A small-molecule ligand and the protein it binds are described below.
Small molecule (SMILES): CC(=O)N[C@@H]1[C@@H](O)[C@H](O)[C@@H](CO)O[C@H]1O

Binding-site contacts:
Ligand atom C8 contacts residue CYS278 of chain 1.K at 4.3 Å (hydrophobic).
Ligand atom C7 contacts residue ASN290 of chain 1.K at 3.6 Å.
Ligand atom O6 contacts residue ASN290 of chain 1.K at 4.0 Å.
Ligand atom C5 contacts residue ASN290 of chain 1.K at 3.6 Å.
Ligand atom C3 contacts residue ASN290 of chain 1.K at 3.8 Å.
Ligand atom C2 contacts residue ASN290 of chain 1.K at 2.5 Å.
Ligand atom C8 contacts residue ASN42 of chain 1.K at 4.4 Å.
Ligand atom O5 contacts residue ASN290 of chain 1.K at 2.3 Å (h-bond).
Ligand atom N2 contacts residue ASN290 of chain 1.K at 3.0 Å (h-bond).
Ligand atom C4 contacts residue ASN290 of chain 1.K at 4.3 Å.
Ligand atom O7 contacts residue ASN290 of chain 1.K at 3.8 Å.
Ligand atom C1 contacts residue ASN290 of chain 1.K at 1.4 Å.

Sequence of chain 1.K:
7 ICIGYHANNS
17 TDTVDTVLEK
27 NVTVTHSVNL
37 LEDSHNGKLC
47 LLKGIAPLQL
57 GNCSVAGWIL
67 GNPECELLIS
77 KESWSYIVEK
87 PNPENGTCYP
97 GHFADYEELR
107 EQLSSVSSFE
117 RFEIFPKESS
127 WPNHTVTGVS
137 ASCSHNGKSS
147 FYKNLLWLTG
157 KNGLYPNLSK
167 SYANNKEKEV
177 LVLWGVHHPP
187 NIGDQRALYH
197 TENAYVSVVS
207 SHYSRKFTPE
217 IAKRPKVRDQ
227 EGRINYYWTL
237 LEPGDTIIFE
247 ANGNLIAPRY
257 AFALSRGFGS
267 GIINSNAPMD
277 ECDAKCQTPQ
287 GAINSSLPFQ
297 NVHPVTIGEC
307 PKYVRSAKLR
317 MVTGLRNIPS